Binding-site contacts:
Ligand atom O4 contacts residue FE21 of chain 3.K at 4.2 Å.
Ligand atom O2 contacts residue HIS138 of chain 3.C at 3.0 Å (h-bond).
Ligand atom O2 contacts residue ASN135 of chain 3.C at 3.8 Å.
Ligand atom O3 contacts residue ARG97 of chain 3.C at 2.6 Å (salt-bridge).
Ligand atom O1 contacts residue PHE182 of chain 3.C at 3.8 Å.
Ligand atom P1 contacts residue TYR105 of chain 3.C at 4.1 Å.
Ligand atom C3 contacts residue LEU193 of chain 3.C at 3.9 Å (hydrophobic).
Ligand atom O1 contacts residue GLU142 of chain 3.C at 2.7 Å (salt-bridge).
Ligand atom C3 contacts residue VAL122 of chain 3.C at 4.0 Å (hydrophobic).
Ligand atom O2 contacts residue HIS180 of chain 3.C at 3.7 Å.
Ligand atom O3 contacts residue TYR105 of chain 3.C at 4.2 Å.
Ligand atom C3 contacts residue PHE182 of chain 3.C at 3.8 Å (hydrophobic).
Ligand atom O4 contacts residue ARG97 of chain 3.C at 4.1 Å.
Ligand atom O2 contacts residue GLU142 of chain 3.C at 4.0 Å.
Ligand atom P1 contacts residue ASN135 of chain 3.C at 3.9 Å.
Ligand atom C2 contacts residue FE21 of chain 3.K at 3.1 Å.
Ligand atom O2 contacts residue FE21 of chain 3.K at 1.9 Å.
Ligand atom C2 contacts residue TYR103 of chain 3.C at 4.2 Å (hydrophobic).
Ligand atom O3 contacts residue FE21 of chain 3.K at 3.9 Å.
Ligand atom C1 contacts residue TYR103 of chain 3.C at 4.0 Å (hydrophobic).
Ligand atom O4 contacts residue LYS23 of chain 2.C at 2.6 Å (salt-bridge).
Ligand atom C2 contacts residue GLU142 of chain 3.C at 3.9 Å.
Ligand atom O1 contacts residue FE21 of chain 3.K at 2.3 Å.
Ligand atom C1 contacts residue GLU142 of chain 3.C at 4.1 Å.
Ligand atom P1 contacts residue HIS180 of chain 3.C at 4.3 Å.
Ligand atom C1 contacts residue TYR105 of chain 3.C at 4.2 Å (hydrophobic).
Ligand atom C3 contacts residue GLU142 of chain 3.C at 4.2 Å.
Ligand atom O2 contacts residue LYS23 of chain 2.C at 3.4 Å (salt-bridge).
Ligand atom P1 contacts residue LYS23 of chain 2.C at 3.6 Å.
Ligand atom O3 contacts residue TYR103 of chain 3.C at 4.1 Å.
Ligand atom C2 contacts residue PHE182 of chain 3.C at 4.0 Å (hydrophobic).
Ligand atom P1 contacts residue FE21 of chain 3.K at 2.9 Å.
Ligand atom O1 contacts residue HIS180 of chain 3.C at 3.4 Å (h-bond).
Ligand atom O3 contacts residue ASN135 of chain 3.C at 3.0 Å (h-bond).
Ligand atom C3 contacts residue ALA195 of chain 3.C at 4.2 Å (hydrophobic).
Ligand atom C3 contacts residue LEU144 of chain 3.C at 4.2 Å (hydrophobic).
Ligand atom O4 contacts residue TYR105 of chain 3.C at 2.9 Å (h-bond).
Ligand atom P1 contacts residue ARG97 of chain 3.C at 4.0 Å.
Ligand atom C1 contacts residue VAL122 of chain 3.C at 4.3 Å (hydrophobic).
Ligand atom C2 contacts residue HIS180 of chain 3.C at 4.2 Å.

Sequence of chain 2.C:
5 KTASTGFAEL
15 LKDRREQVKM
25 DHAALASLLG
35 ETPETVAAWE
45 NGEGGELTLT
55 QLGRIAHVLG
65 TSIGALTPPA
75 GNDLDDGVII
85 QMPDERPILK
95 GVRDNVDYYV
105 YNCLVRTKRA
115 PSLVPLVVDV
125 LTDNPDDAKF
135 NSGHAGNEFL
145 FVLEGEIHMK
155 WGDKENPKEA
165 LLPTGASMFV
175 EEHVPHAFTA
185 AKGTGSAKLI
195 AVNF

A small-molecule ligand and the protein it binds are described below.
Small molecule (SMILES): CC[C@H](O)P(=O)(O)O

Sequence of chain 3.C:
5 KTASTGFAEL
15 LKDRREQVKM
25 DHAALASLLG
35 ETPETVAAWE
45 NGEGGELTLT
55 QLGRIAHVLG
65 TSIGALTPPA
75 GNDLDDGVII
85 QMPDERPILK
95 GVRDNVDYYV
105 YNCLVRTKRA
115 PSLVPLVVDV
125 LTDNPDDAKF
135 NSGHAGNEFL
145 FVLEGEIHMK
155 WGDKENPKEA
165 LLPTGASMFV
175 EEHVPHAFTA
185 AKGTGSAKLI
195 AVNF